Binding-site contacts:
Ligand atom C5 contacts residue TRP122 of chain 1.A at 3.9 Å (hydrophobic).
Ligand atom O6 contacts residue GLN212 of chain 1.A at 3.3 Å (h-bond).
Ligand atom O4 contacts residue ASP78 of chain 1.A at 2.8 Å (salt-bridge).
Ligand atom C8 contacts residue TYR97 of chain 1.A at 3.9 Å (hydrophobic).
Ligand atom O3 contacts residue GLY96 of chain 1.A at 3.1 Å (h-bond).
Ligand atom C8 contacts residue SER5 of chain 1.B at 3.5 Å.
Ligand atom O3 contacts residue ASP78 of chain 1.A at 2.5 Å (salt-bridge).
Ligand atom C6 contacts residue GLN212 of chain 1.A at 3.8 Å.
Ligand atom O7 contacts residue GLY96 of chain 1.A at 3.0 Å (h-bond).
Ligand atom C1 contacts residue SER5 of chain 1.B at 3.5 Å.
Ligand atom C4 contacts residue TRP122 of chain 1.A at 4.0 Å (hydrophobic).
Ligand atom O5 contacts residue THR4 of chain 1.B at 2.0 Å (h-bond).
Ligand atom C1 contacts residue THR4 of chain 1.B at 1.4 Å.
Ligand atom C7 contacts residue ASN124 of chain 1.A at 3.8 Å.
Ligand atom C7 contacts residue SER5 of chain 1.B at 3.4 Å.
Ligand atom C7 contacts residue GLU126 of chain 1.A at 3.7 Å.
Ligand atom O3 contacts residue ASN124 of chain 1.A at 3.0 Å (h-bond).
Ligand atom C2 contacts residue SER5 of chain 1.B at 3.7 Å.
Ligand atom C4 contacts residue ALA77 of chain 1.A at 4.0 Å (hydrophobic).
Ligand atom C2 contacts residue THR4 of chain 1.B at 2.5 Å.
Ligand atom O7 contacts residue SER5 of chain 1.B at 3.6 Å.
Ligand atom C8 contacts residue ASN124 of chain 1.A at 3.9 Å.
Ligand atom N2 contacts residue ASN124 of chain 1.A at 3.6 Å.
Ligand atom C4 contacts residue ASP78 of chain 1.A at 3.3 Å.
Ligand atom C3 contacts residue THR4 of chain 1.B at 3.0 Å.
Ligand atom C3 contacts residue TRP122 of chain 1.A at 3.6 Å (hydrophobic).
Ligand atom O7 contacts residue GLY95 of chain 1.A at 3.5 Å.
Ligand atom N2 contacts residue SER5 of chain 1.B at 3.3 Å (h-bond).
Ligand atom N2 contacts residue THR4 of chain 1.B at 2.9 Å (h-bond).
Ligand atom O4 contacts residue GLY211 of chain 1.A at 3.4 Å.
Ligand atom O3 contacts residue GLY95 of chain 1.A at 3.8 Å.
Ligand atom O4 contacts residue GLY95 of chain 1.A at 4.0 Å.
Ligand atom O3 contacts residue TRP122 of chain 1.A at 3.6 Å.
Ligand atom C3 contacts residue ASN124 of chain 1.A at 3.6 Å.
Ligand atom C5 contacts residue THR4 of chain 1.B at 2.9 Å.
Ligand atom C4 contacts residue THR4 of chain 1.B at 3.5 Å.
Ligand atom C7 contacts residue GLY96 of chain 1.A at 3.8 Å.
Ligand atom N2 contacts residue GLU126 of chain 1.A at 3.1 Å (salt-bridge).
Ligand atom C3 contacts residue ASP78 of chain 1.A at 3.6 Å.
Ligand atom C8 contacts residue GLU126 of chain 1.A at 3.2 Å.

Sequence of chain 1.B:
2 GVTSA

This small molecule binds to this protein.
Small molecule (SMILES): CC(=O)N[C@@H]1[C@@H](O)[C@@H](O)[C@@H](CO)O[C@@H]1O

Sequence of chain 1.A:
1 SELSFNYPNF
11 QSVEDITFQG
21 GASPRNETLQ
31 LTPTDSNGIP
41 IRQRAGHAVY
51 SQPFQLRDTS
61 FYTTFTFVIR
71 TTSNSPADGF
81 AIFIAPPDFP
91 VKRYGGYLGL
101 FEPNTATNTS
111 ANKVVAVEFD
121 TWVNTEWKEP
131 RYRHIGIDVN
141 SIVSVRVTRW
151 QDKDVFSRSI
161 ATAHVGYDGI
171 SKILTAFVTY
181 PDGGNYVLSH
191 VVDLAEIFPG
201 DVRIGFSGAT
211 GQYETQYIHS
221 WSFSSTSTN